Sequence of chain 1.A:
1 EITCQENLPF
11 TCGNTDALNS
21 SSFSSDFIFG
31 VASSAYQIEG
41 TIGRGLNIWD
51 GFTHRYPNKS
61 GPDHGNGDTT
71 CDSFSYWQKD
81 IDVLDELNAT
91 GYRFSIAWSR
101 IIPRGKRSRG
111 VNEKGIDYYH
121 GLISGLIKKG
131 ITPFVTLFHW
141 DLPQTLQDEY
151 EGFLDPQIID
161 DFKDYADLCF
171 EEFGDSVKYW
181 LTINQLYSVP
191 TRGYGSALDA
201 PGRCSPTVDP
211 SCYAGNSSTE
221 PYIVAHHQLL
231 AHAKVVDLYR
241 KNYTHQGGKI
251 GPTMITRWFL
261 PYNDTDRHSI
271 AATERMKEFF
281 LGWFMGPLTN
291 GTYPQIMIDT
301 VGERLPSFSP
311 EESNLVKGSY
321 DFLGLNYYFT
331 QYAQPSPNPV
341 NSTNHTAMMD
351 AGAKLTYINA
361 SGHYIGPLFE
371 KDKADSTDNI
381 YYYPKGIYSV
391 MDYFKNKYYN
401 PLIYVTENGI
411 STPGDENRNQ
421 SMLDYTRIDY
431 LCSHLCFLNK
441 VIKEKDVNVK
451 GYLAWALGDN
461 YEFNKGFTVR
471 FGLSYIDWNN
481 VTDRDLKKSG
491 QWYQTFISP

Binding-site contacts:
Ligand atom N2 contacts residue ASN344 of chain 1.A at 3.5 Å (h-bond).
Ligand atom C6 contacts residue ASN344 of chain 1.A at 4.3 Å.
Ligand atom C7 contacts residue ASN344 of chain 1.A at 4.1 Å.
Ligand atom O6 contacts residue MET349 of chain 1.A at 3.8 Å.
Ligand atom O7 contacts residue ASN344 of chain 1.A at 4.4 Å.
Ligand atom C1 contacts residue ASN344 of chain 1.A at 1.5 Å.
Ligand atom C4 contacts residue ASN344 of chain 1.A at 4.3 Å.
Ligand atom O6 contacts residue ASN344 of chain 1.A at 3.9 Å.
Ligand atom C5 contacts residue ASN344 of chain 1.A at 3.4 Å.
Ligand atom O5 contacts residue ASN344 of chain 1.A at 2.2 Å (h-bond).
Ligand atom O7 contacts residue SER342 of chain 1.A at 3.9 Å.
Ligand atom C2 contacts residue ASN344 of chain 1.A at 2.9 Å.
Ligand atom C3 contacts residue ASN344 of chain 1.A at 4.0 Å.

The small molecule below binds the protein below.
Small molecule (SMILES): CC(=O)N[C@@H]1[C@@H](O)[C@H](O)[C@@H](CO)O[C@H]1O